A small-molecule ligand and the protein it binds are described below.
Small molecule (SMILES): CC(=O)N[C@@H]1[C@@H](O)[C@H](O)[C@@H](CO)O[C@H]1O

Sequence of chain 1.A:
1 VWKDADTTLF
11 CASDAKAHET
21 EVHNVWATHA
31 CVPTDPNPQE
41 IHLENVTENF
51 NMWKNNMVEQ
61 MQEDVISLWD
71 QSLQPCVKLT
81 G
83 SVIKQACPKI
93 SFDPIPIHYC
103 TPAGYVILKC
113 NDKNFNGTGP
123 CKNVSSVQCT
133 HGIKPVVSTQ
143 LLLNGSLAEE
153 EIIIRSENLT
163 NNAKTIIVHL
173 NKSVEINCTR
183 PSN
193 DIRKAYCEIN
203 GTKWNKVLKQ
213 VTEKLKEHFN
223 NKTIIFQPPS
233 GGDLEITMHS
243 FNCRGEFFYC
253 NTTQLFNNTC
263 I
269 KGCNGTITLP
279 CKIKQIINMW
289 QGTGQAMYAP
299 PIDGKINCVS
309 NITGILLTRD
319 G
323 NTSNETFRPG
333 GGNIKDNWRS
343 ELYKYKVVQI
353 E

Binding-site contacts:
Ligand atom C1 contacts residue ASN305 of chain 1.A at 4.0 Å.
Ligand atom O6 contacts residue TYR198 of chain 1.A at 3.8 Å.
Ligand atom O5 contacts residue THR181 of chain 1.A at 3.8 Å.
Ligand atom C5 contacts residue LYS303 of chain 1.A at 3.6 Å.
Ligand atom C8 contacts residue GLU177 of chain 1.A at 3.4 Å.
Ligand atom C4 contacts residue ASN179 of chain 1.A at 4.1 Å.
Ligand atom O6 contacts residue THR181 of chain 1.A at 3.5 Å (h-bond).
Ligand atom O6 contacts residue GLU200 of chain 1.A at 3.2 Å (salt-bridge).
Ligand atom N2 contacts residue ASN179 of chain 1.A at 2.8 Å (h-bond).
Ligand atom O5 contacts residue ASN179 of chain 1.A at 2.3 Å (h-bond).
Ligand atom C1 contacts residue ASN179 of chain 1.A at 1.3 Å.
Ligand atom O4 contacts residue LYS303 of chain 1.A at 4.2 Å.
Ligand atom C2 contacts residue ASN179 of chain 1.A at 2.2 Å.
Ligand atom C3 contacts residue ASN179 of chain 1.A at 3.6 Å.
Ligand atom O5 contacts residue GLU200 of chain 1.A at 4.2 Å.
Ligand atom O5 contacts residue ASN305 of chain 1.A at 4.3 Å.
Ligand atom C6 contacts residue LYS303 of chain 1.A at 3.7 Å.
Ligand atom C5 contacts residue ASN179 of chain 1.A at 3.6 Å.
Ligand atom O7 contacts residue ASN179 of chain 1.A at 3.9 Å.
Ligand atom C6 contacts residue THR181 of chain 1.A at 4.2 Å.
Ligand atom C7 contacts residue GLU177 of chain 1.A at 4.3 Å.
Ligand atom C7 contacts residue ASN179 of chain 1.A at 3.5 Å.